This small molecule binds to this protein.
Small molecule (SMILES): O=C(O)C[C@H](NC(=O)CP(=O)(O)O)C(=O)O

Sequence of chain 3.C:
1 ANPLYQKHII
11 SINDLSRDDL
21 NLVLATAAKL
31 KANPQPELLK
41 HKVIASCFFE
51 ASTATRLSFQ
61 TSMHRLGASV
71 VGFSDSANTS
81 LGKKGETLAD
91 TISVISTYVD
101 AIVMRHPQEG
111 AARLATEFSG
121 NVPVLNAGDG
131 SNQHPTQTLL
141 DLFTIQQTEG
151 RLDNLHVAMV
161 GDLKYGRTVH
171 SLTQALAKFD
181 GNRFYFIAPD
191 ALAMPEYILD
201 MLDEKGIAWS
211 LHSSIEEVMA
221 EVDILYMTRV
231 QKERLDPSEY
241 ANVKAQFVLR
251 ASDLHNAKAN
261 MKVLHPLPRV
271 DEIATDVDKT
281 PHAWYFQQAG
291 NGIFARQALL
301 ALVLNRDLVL

Sequence of chain 2.C:
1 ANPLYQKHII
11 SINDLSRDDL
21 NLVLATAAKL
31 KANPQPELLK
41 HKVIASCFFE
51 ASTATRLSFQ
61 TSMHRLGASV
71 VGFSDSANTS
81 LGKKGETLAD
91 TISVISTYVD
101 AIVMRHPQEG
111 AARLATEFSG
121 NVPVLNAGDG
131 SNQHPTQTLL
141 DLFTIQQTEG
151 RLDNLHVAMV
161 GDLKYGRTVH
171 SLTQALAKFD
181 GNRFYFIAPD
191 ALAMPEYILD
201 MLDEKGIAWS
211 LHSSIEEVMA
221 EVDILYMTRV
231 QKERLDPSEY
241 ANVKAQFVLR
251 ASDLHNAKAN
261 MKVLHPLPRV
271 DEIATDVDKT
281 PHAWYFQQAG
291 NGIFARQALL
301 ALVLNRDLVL

Binding-site contacts:
Ligand atom O2P contacts residue SER80 of chain 2.C at 3.0 Å (h-bond).
Ligand atom O4 contacts residue GLN231 of chain 3.C at 3.5 Å (h-bond).
Ligand atom O5 contacts residue LYS84 of chain 2.C at 3.0 Å (salt-bridge).
Ligand atom P contacts residue ARG105 of chain 3.C at 3.8 Å.
Ligand atom O1P contacts residue THR53 of chain 3.C at 3.8 Å.
Ligand atom O3 contacts residue HIS134 of chain 3.C at 3.3 Å.
Ligand atom C4 contacts residue HIS134 of chain 3.C at 3.6 Å.
Ligand atom O1P contacts residue THR55 of chain 3.C at 2.8 Å (h-bond).
Ligand atom C5 contacts residue PRO268 of chain 3.C at 3.8 Å (hydrophobic).
Ligand atom O2 contacts residue ARG105 of chain 3.C at 3.3 Å (salt-bridge).
Ligand atom O5 contacts residue ARG229 of chain 3.C at 3.0 Å (salt-bridge).
Ligand atom O2 contacts residue LYS84 of chain 2.C at 3.4 Å (salt-bridge).
Ligand atom O1 contacts residue HIS134 of chain 3.C at 2.9 Å (h-bond).
Ligand atom C4 contacts residue ARG167 of chain 3.C at 3.5 Å.
Ligand atom O2 contacts residue ARG167 of chain 3.C at 3.0 Å (salt-bridge).
Ligand atom O2P contacts residue ARG105 of chain 3.C at 3.1 Å (salt-bridge).
Ligand atom P contacts residue ALA54 of chain 3.C at 3.8 Å.
Ligand atom O5 contacts residue PRO268 of chain 3.C at 3.6 Å.
Ligand atom O3P contacts residue THR53 of chain 3.C at 3.1 Å (h-bond).
Ligand atom P contacts residue SER80 of chain 2.C at 3.6 Å.
Ligand atom N2 contacts residue LEU267 of chain 3.C at 2.9 Å (h-bond).
Ligand atom O1P contacts residue ALA54 of chain 3.C at 3.6 Å.
Ligand atom C1 contacts residue LEU267 of chain 3.C at 3.5 Å (hydrophobic).
Ligand atom O1P contacts residue ARG105 of chain 3.C at 3.3 Å (salt-bridge).
Ligand atom C3 contacts residue LEU267 of chain 3.C at 3.5 Å (hydrophobic).
Ligand atom O1 contacts residue GLN137 of chain 3.C at 3.7 Å.
Ligand atom C5 contacts residue ARG229 of chain 3.C at 3.3 Å.
Ligand atom O3P contacts residue ALA54 of chain 3.C at 2.9 Å (h-bond).
Ligand atom C5 contacts residue LEU267 of chain 3.C at 3.6 Å (hydrophobic).
Ligand atom C1 contacts residue THR55 of chain 3.C at 3.8 Å.
Ligand atom O4 contacts residue ARG229 of chain 3.C at 2.9 Å (salt-bridge).
Ligand atom O3P contacts residue SER80 of chain 2.C at 3.1 Å (h-bond).
Ligand atom O3 contacts residue THR168 of chain 3.C at 3.8 Å.
Ligand atom C1P contacts residue LEU267 of chain 3.C at 3.4 Å (hydrophobic).
Ligand atom O2P contacts residue LYS84 of chain 2.C at 2.8 Å (salt-bridge).
Ligand atom C2 contacts residue LEU267 of chain 3.C at 3.8 Å (hydrophobic).
Ligand atom O1 contacts residue ARG105 of chain 3.C at 3.1 Å (salt-bridge).
Ligand atom O3 contacts residue ARG167 of chain 3.C at 2.8 Å (salt-bridge).
Ligand atom O1 contacts residue THR55 of chain 3.C at 2.8 Å (h-bond).
Ligand atom O1P contacts residue SER52 of chain 3.C at 2.7 Å (h-bond).